Binding-site contacts:
Ligand atom C5' contacts residue ASN163 of chain 1.C at 3.1 Å.
Ligand atom O1G contacts residue ARG134 of chain 1.D at 3.2 Å (salt-bridge).
Ligand atom PG contacts residue MG1 of chain 1.Q at 3.5 Å.
Ligand atom O5' contacts residue ASN163 of chain 1.C at 2.9 Å (h-bond).
Ligand atom C8 contacts residue VAL162 of chain 1.C at 3.6 Å (hydrophobic).
Ligand atom O1G contacts residue GLY37 of chain 1.D at 2.4 Å (h-bond).
Ligand atom O1G contacts residue VAL36 of chain 1.D at 3.0 Å.
Ligand atom N7 contacts residue VAL162 of chain 1.C at 3.4 Å.
Ligand atom O1A contacts residue CA1 of chain 1.R at 2.9 Å.
Ligand atom N1 contacts residue MET81 of chain 1.C at 3.2 Å (h-bond).
Ligand atom O2' contacts residue VAL76 of chain 1.D at 3.2 Å.
Ligand atom N6 contacts residue ALA157 of chain 1.C at 3.1 Å (h-bond).
Ligand atom PG contacts residue GLY37 of chain 1.D at 3.6 Å.
Ligand atom O3G contacts residue MG1 of chain 1.Q at 2.2 Å.
Ligand atom C3A contacts residue ASN163 of chain 1.C at 3.2 Å.
Ligand atom O1B contacts residue THR39 of chain 1.D at 2.7 Å (h-bond).
Ligand atom O2G contacts residue ARG134 of chain 1.D at 3.6 Å (salt-bridge).
Ligand atom C5' contacts residue ARG167 of chain 1.C at 3.6 Å.
Ligand atom N3 contacts residue VAL76 of chain 1.D at 3.2 Å.
Ligand atom C2 contacts residue VAL76 of chain 1.D at 3.5 Å (hydrophobic).
Ligand atom N6 contacts residue THR156 of chain 1.C at 2.8 Å (h-bond).
Ligand atom N7 contacts residue GLY77 of chain 1.D at 3.6 Å.
Ligand atom O1G contacts residue ILE35 of chain 1.D at 3.5 Å (h-bond).
Ligand atom N1 contacts residue LYS74 of chain 1.C at 2.9 Å (salt-bridge).
Ligand atom O2A contacts residue MG1 of chain 1.Q at 2.4 Å.
Ligand atom O2B contacts residue PHE38 of chain 1.D at 2.9 Å (h-bond).
Ligand atom C5 contacts residue VAL162 of chain 1.C at 3.5 Å (hydrophobic).
Ligand atom O3G contacts residue ASP34 of chain 1.D at 3.1 Å (salt-bridge).
Ligand atom O2B contacts residue ILE35 of chain 1.D at 3.2 Å (h-bond).
Ligand atom C5 contacts residue GLY77 of chain 1.D at 3.6 Å.
Ligand atom O3' contacts residue ARG167 of chain 1.C at 3.2 Å (salt-bridge).
Ligand atom C6 contacts residue GLY77 of chain 1.D at 3.4 Å.
Ligand atom PB contacts residue CA1 of chain 1.R at 3.5 Å.
Ligand atom O3G contacts residue CA1 of chain 1.R at 2.9 Å.
Ligand atom N6 contacts residue GLY77 of chain 1.D at 3.5 Å.
Ligand atom O1B contacts residue PHE38 of chain 1.D at 3.4 Å (h-bond).
Ligand atom O1A contacts residue ASP78 of chain 1.D at 2.8 Å (salt-bridge).
Ligand atom C2 contacts residue MET81 of chain 1.C at 3.4 Å (hydrophobic).
Ligand atom C2 contacts residue LYS74 of chain 1.C at 3.6 Å.
Ligand atom O2B contacts residue CA1 of chain 1.R at 2.3 Å.

This protein binds this small molecule.
Small molecule (SMILES): Nc1ncnc2c1ncn2[C@@H]1O[C@H](CO[P](=O)(O)C[P](=O)(O)OP(=O)(O)O)[C@@H](O)[C@H]1O

Sequence of chain 1.D:
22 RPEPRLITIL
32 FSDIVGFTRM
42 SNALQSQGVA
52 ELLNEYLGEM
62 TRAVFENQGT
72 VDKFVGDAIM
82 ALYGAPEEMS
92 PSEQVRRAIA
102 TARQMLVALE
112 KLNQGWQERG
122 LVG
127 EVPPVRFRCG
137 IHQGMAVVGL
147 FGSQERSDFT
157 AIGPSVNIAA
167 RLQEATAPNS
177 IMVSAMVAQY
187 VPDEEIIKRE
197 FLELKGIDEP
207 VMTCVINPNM

Sequence of chain 1.C:
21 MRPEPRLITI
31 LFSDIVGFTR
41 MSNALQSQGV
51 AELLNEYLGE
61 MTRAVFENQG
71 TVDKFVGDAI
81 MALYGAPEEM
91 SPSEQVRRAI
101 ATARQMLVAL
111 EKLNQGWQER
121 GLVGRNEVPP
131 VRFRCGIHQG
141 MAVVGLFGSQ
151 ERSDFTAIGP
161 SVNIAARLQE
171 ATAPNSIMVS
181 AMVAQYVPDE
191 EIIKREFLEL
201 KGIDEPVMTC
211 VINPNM